Binding-site contacts:
Ligand atom O5 contacts residue TYR240 of chain 1.B at 4.2 Å.
Ligand atom C3 contacts residue ASN241 of chain 1.B at 4.4 Å.
Ligand atom C5 contacts residue ASN241 of chain 1.B at 4.0 Å.
Ligand atom O4 contacts residue HIS317 of chain 1.B at 4.4 Å.
Ligand atom C2 contacts residue ASN241 of chain 1.B at 3.4 Å.
Ligand atom O7 contacts residue ASN241 of chain 1.B at 3.5 Å (h-bond).
Ligand atom C2 contacts residue THR316 of chain 1.B at 3.9 Å.
Ligand atom C8 contacts residue ARG238 of chain 1.B at 3.8 Å.
Ligand atom C1 contacts residue THR316 of chain 1.B at 4.5 Å.
Ligand atom O7 contacts residue ASN314 of chain 1.B at 2.9 Å (h-bond).
Ligand atom C6 contacts residue TYR240 of chain 1.B at 4.0 Å (hydrophobic).
Ligand atom O6 contacts residue PRO239 of chain 1.B at 4.2 Å.
Ligand atom N2 contacts residue ASN241 of chain 1.B at 4.3 Å.
Ligand atom C5 contacts residue ASN314 of chain 1.B at 3.6 Å.
Ligand atom C1 contacts residue ASN241 of chain 1.B at 3.1 Å.
Ligand atom C8 contacts residue ASN314 of chain 1.B at 2.8 Å.
Ligand atom O7 contacts residue THR243 of chain 1.B at 4.2 Å.
Ligand atom C6 contacts residue PRO239 of chain 1.B at 3.8 Å (hydrophobic).
Ligand atom C3 contacts residue ASN314 of chain 1.B at 4.0 Å.
Ligand atom C1 contacts residue HIS317 of chain 1.B at 4.3 Å.
Ligand atom N2 contacts residue ASN314 of chain 1.B at 2.6 Å (h-bond).
Ligand atom C8 contacts residue ASP315 of chain 1.B at 3.4 Å.
Ligand atom O7 contacts residue HIS317 of chain 1.B at 3.8 Å.
Ligand atom O5 contacts residue ASN314 of chain 1.B at 2.3 Å (h-bond).
Ligand atom C8 contacts residue THR316 of chain 1.B at 3.1 Å.
Ligand atom C4 contacts residue ASN314 of chain 1.B at 4.3 Å.
Ligand atom C7 contacts residue THR316 of chain 1.B at 3.4 Å.
Ligand atom O7 contacts residue LYS313 of chain 1.B at 4.2 Å.
Ligand atom C1 contacts residue ASN314 of chain 1.B at 1.5 Å.
Ligand atom C7 contacts residue ASP315 of chain 1.B at 4.2 Å.
Ligand atom C3 contacts residue THR316 of chain 1.B at 4.1 Å.
Ligand atom C6 contacts residue ASN241 of chain 1.B at 3.5 Å.
Ligand atom C2 contacts residue ASN314 of chain 1.B at 2.8 Å.
Ligand atom C3 contacts residue HIS317 of chain 1.B at 3.8 Å.
Ligand atom N2 contacts residue THR316 of chain 1.B at 2.8 Å (h-bond).
Ligand atom C4 contacts residue ASN241 of chain 1.B at 4.3 Å.
Ligand atom C5 contacts residue HIS317 of chain 1.B at 4.3 Å.
Ligand atom O5 contacts residue ASN241 of chain 1.B at 2.9 Å (h-bond).
Ligand atom C7 contacts residue ASN314 of chain 1.B at 2.4 Å.
Ligand atom C7 contacts residue ASN241 of chain 1.B at 4.3 Å.

Sequence of chain 1.B:
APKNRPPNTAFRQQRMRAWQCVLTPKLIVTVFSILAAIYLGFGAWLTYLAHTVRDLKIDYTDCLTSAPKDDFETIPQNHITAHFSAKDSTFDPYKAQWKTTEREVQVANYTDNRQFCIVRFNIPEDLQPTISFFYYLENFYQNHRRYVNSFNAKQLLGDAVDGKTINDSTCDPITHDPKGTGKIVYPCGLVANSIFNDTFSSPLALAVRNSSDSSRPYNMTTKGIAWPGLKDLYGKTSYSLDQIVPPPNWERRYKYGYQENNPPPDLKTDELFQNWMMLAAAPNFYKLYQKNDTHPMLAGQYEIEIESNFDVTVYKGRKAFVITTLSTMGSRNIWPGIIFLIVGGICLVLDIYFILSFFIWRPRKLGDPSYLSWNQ

This protein binds this small molecule.
Small molecule (SMILES): CC(=O)N[C@H]1[C@H](O[C@H]2[C@H](O)[C@@H](NC(C)=O)CO[C@@H]2CO)O[C@H](CO)[C@@H](O)[C@@H]1O